Binding-site contacts:
Ligand atom CA contacts residue HIS94 of chain 1.A at 4.3 Å.
Ligand atom CA contacts residue CYS1 of chain 1.D at 2.4 Å (hydrophobic).
Ligand atom C contacts residue CYS1 of chain 1.B at 4.2 Å (hydrophobic).
Ligand atom O contacts residue HIS94 of chain 1.A at 4.1 Å.
Ligand atom C contacts residue HIS94 of chain 1.A at 4.1 Å.
Ligand atom CB contacts residue HIS94 of chain 1.A at 3.8 Å.
Ligand atom N contacts residue HIS94 of chain 1.A at 4.5 Å.
Ligand atom O contacts residue CYS1 of chain 1.B at 3.5 Å.
Ligand atom N contacts residue HIS46 of chain 1.A at 3.8 Å.
Ligand atom O contacts residue SER2 of chain 1.B at 4.5 Å.
Ligand atom C contacts residue CYS1 of chain 1.D at 1.3 Å (hydrophobic).
Ligand atom CA contacts residue ALA3 of chain 1.B at 4.0 Å (hydrophobic).
Ligand atom O contacts residue CYS1 of chain 1.D at 2.2 Å (h-bond).
Ligand atom CB contacts residue TYR87 of chain 1.A at 3.3 Å (hydrophobic).
Ligand atom C contacts residue ALA3 of chain 1.B at 3.8 Å (hydrophobic).
Ligand atom CB contacts residue CYS1 of chain 1.D at 3.0 Å (hydrophobic).
Ligand atom N contacts residue ALA3 of chain 1.B at 3.4 Å.
Ligand atom O contacts residue ALA3 of chain 1.B at 3.0 Å.
Ligand atom N contacts residue CYS1 of chain 1.D at 3.7 Å.

Sequence of chain 1.B:
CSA

Sequence of chain 1.A:
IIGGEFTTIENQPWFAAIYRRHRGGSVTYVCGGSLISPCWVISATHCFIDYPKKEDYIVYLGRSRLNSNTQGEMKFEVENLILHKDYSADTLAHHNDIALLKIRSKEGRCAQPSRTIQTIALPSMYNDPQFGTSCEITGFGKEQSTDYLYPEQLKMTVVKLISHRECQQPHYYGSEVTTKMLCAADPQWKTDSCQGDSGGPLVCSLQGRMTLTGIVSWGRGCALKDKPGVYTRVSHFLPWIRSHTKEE

A small-molecule ligand and the protein it binds are described below.
Small molecule (SMILES): C[C@H](N)C(=O)O